Sequence of chain 1.A:
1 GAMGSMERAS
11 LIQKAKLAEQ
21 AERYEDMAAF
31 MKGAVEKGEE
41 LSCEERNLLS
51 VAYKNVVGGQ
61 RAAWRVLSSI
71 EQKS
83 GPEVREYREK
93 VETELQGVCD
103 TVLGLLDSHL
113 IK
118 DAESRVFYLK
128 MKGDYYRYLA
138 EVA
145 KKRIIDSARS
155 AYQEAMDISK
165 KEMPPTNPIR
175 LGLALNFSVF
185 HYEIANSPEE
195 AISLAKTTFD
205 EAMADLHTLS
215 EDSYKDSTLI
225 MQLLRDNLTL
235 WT

A small-molecule ligand and the protein it binds are described below.
Small molecule (SMILES): c1ccc(C(c2ccccc2)[C@@H]2CCCN2)cc1

Sequence of chain 1.B:
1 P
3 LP

Binding-site contacts:
Ligand atom C36 contacts residue ASN47 of chain 1.A at 4.2 Å.
Ligand atom C49 contacts residue PHE124 of chain 1.A at 3.9 Å (hydrophobic).
Ligand atom C39 contacts residue LEU3 of chain 1.B at 3.8 Å (hydrophobic).
Ligand atom C50 contacts residue PHE124 of chain 1.A at 3.3 Å (hydrophobic).
Ligand atom C43 contacts residue ASP220 of chain 1.A at 3.3 Å.
Ligand atom C45 contacts residue LEU3 of chain 1.B at 3.9 Å (hydrophobic).
Ligand atom C48 contacts residue LEU3 of chain 1.B at 4.1 Å (hydrophobic).
Ligand atom C49 contacts residue LYS127 of chain 1.A at 3.4 Å.
Ligand atom N10 contacts residue PRO4 of chain 1.B at 3.8 Å.
Ligand atom C51 contacts residue PHE124 of chain 1.A at 3.9 Å (hydrophobic).
Ligand atom C37 contacts residue ASN47 of chain 1.A at 4.1 Å.
Ligand atom C47 contacts residue LYS127 of chain 1.A at 4.2 Å.
Ligand atom C40 contacts residue LEU3 of chain 1.B at 4.1 Å (hydrophobic).
Ligand atom C45 contacts residue PRO4 of chain 1.B at 3.5 Å (hydrophobic).
Ligand atom C48 contacts residue ILE173 of chain 1.A at 3.6 Å (hydrophobic).
Ligand atom C38 contacts residue SER50 of chain 1.A at 3.7 Å.
Ligand atom C35 contacts residue DVA5 of chain 1.B at 2.8 Å.
Ligand atom C50 contacts residue LYS127 of chain 1.A at 3.6 Å.
Ligand atom C44 contacts residue PRO4 of chain 1.B at 3.8 Å (hydrophobic).
Ligand atom C48 contacts residue GLY176 of chain 1.A at 4.2 Å.
Ligand atom C46 contacts residue LEU3 of chain 1.B at 3.7 Å (hydrophobic).
Ligand atom C42 contacts residue ASP220 of chain 1.A at 3.5 Å.
Ligand atom C39 contacts residue DVA5 of chain 1.B at 3.0 Å.
Ligand atom C38 contacts residue DVA5 of chain 1.B at 2.4 Å.
Ligand atom C36 contacts residue DVA5 of chain 1.B at 3.9 Å.
Ligand atom C37 contacts residue SER50 of chain 1.A at 3.7 Å.
Ligand atom C48 contacts residue LYS127 of chain 1.A at 3.9 Å.
Ligand atom C47 contacts residue LEU3 of chain 1.B at 3.4 Å (hydrophobic).
Ligand atom C51 contacts residue SER50 of chain 1.A at 4.2 Å.
Ligand atom C35 contacts residue VAL51 of chain 1.A at 4.0 Å (hydrophobic).
Ligand atom C37 contacts residue DVA5 of chain 1.B at 3.7 Å.
Ligand atom C46 contacts residue LYS127 of chain 1.A at 4.2 Å.
Ligand atom C44 contacts residue LEU223 of chain 1.A at 4.3 Å (hydrophobic).
Ligand atom C40 contacts residue DVA5 of chain 1.B at 3.8 Å.
Ligand atom N10 contacts residue DVA5 of chain 1.B at 1.4 Å.
Ligand atom C48 contacts residue PRO172 of chain 1.A at 3.8 Å (hydrophobic).
Ligand atom C49 contacts residue ILE173 of chain 1.A at 4.0 Å (hydrophobic).
Ligand atom C51 contacts residue LYS127 of chain 1.A at 3.7 Å.
Ligand atom C46 contacts residue DVA5 of chain 1.B at 4.2 Å.
Ligand atom C45 contacts residue DVA5 of chain 1.B at 3.7 Å.